The small molecule below binds the protein below.
Small molecule (SMILES): CC(=O)N[C@@H]1[C@@H](O)[C@H](O)[C@@H](CO)O[C@H]1O

Binding-site contacts:
Ligand atom C5 contacts residue GLY130 of chain 1.A at 4.0 Å.
Ligand atom C8 contacts residue GLN161 of chain 1.A at 3.5 Å.
Ligand atom C3 contacts residue GLY130 of chain 1.A at 4.0 Å.
Ligand atom C5 contacts residue ASN165 of chain 1.A at 3.7 Å.
Ligand atom C8 contacts residue ASN165 of chain 1.A at 4.4 Å.
Ligand atom C2 contacts residue GLN161 of chain 1.A at 4.0 Å.
Ligand atom C4 contacts residue ASN165 of chain 1.A at 4.2 Å.
Ligand atom O3 contacts residue THR131 of chain 1.A at 3.8 Å.
Ligand atom C3 contacts residue GLN161 of chain 1.A at 4.0 Å.
Ligand atom C3 contacts residue THR131 of chain 1.A at 4.2 Å.
Ligand atom C7 contacts residue GLN161 of chain 1.A at 3.8 Å.
Ligand atom C7 contacts residue ASN165 of chain 1.A at 3.1 Å.
Ligand atom C1 contacts residue ASN165 of chain 1.A at 1.4 Å.
Ligand atom C1 contacts residue GLY130 of chain 1.A at 4.2 Å.
Ligand atom C3 contacts residue ASN165 of chain 1.A at 3.8 Å.
Ligand atom O5 contacts residue ASN165 of chain 1.A at 2.3 Å (h-bond).
Ligand atom N2 contacts residue ASN165 of chain 1.A at 2.9 Å (h-bond).
Ligand atom O4 contacts residue GLY130 of chain 1.A at 4.0 Å.
Ligand atom N2 contacts residue GLN161 of chain 1.A at 3.0 Å (h-bond).
Ligand atom C2 contacts residue ASN165 of chain 1.A at 2.4 Å.
Ligand atom O7 contacts residue ASN165 of chain 1.A at 2.8 Å (h-bond).
Ligand atom C4 contacts residue GLY130 of chain 1.A at 4.4 Å.
Ligand atom O3 contacts residue GLN161 of chain 1.A at 4.0 Å.

Sequence of chain 1.A:
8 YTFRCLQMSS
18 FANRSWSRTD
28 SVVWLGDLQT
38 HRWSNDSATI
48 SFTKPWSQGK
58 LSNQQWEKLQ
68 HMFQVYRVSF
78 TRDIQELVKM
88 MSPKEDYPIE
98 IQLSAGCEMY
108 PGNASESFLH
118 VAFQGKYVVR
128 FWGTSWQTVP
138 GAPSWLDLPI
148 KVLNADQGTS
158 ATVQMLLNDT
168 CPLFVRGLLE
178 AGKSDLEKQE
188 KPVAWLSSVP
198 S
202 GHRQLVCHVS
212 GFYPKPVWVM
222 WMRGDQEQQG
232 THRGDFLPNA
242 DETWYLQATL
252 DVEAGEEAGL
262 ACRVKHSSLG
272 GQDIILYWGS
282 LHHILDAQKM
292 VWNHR